This protein binds this small molecule.
Small molecule (SMILES): O=P(O)(O)OC[C@H]1O[C@](O)(COP(=O)(O)O)[C@@H](O)[C@@H]1O

Binding-site contacts:
Ligand atom O6P contacts residue SER532 of chain 1.A at 3.7 Å.
Ligand atom P2 contacts residue THR447 of chain 1.A at 3.7 Å.
Ligand atom O1P contacts residue TRP495 of chain 1.A at 2.8 Å (h-bond).
Ligand atom P2 contacts residue THR445 of chain 1.A at 3.5 Å.
Ligand atom C3 contacts residue ARG529 of chain 1.A at 3.2 Å.
Ligand atom O5P contacts residue THR445 of chain 1.A at 3.6 Å.
Ligand atom P1 contacts residue ARG502 of chain 1.A at 3.6 Å.
Ligand atom O4 contacts residue THR535 of chain 1.A at 3.5 Å (h-bond).
Ligand atom O4 contacts residue TYR534 of chain 1.A at 2.9 Å (h-bond).
Ligand atom P2 contacts residue SER532 of chain 1.A at 3.6 Å.
Ligand atom O3 contacts residue GLY527 of chain 1.A at 3.1 Å.
Ligand atom O4P contacts residue ARG449 of chain 1.A at 3.7 Å.
Ligand atom O5P contacts residue LYS446 of chain 1.A at 3.3 Å (salt-bridge).
Ligand atom O4P contacts residue SER450 of chain 1.A at 2.7 Å (h-bond).
Ligand atom C3 contacts residue GLY531 of chain 1.A at 3.6 Å.
Ligand atom O4P contacts residue THR445 of chain 1.A at 2.6 Å (h-bond).
Ligand atom O2P contacts residue LYS446 of chain 1.A at 3.6 Å.
Ligand atom C1 contacts residue ARG502 of chain 1.A at 3.7 Å.
Ligand atom O6P contacts residue GLY533 of chain 1.A at 3.0 Å (h-bond).
Ligand atom O3P contacts residue LYS446 of chain 1.A at 2.8 Å (salt-bridge).
Ligand atom O4 contacts residue GLY533 of chain 1.A at 3.6 Å.
Ligand atom O3 contacts residue ARG529 of chain 1.A at 2.8 Å (salt-bridge).
Ligand atom C6 contacts residue LEU444 of chain 1.A at 3.6 Å (hydrophobic).
Ligand atom O5P contacts residue THR447 of chain 1.A at 2.6 Å (h-bond).
Ligand atom O2 contacts residue LEU444 of chain 1.A at 3.5 Å.
Ligand atom O3P contacts residue PRO530 of chain 1.A at 3.6 Å.
Ligand atom C4 contacts residue GLY531 of chain 1.A at 3.4 Å.
Ligand atom O6 contacts residue LYS446 of chain 1.A at 3.1 Å (salt-bridge).
Ligand atom O5P contacts residue SER532 of chain 1.A at 2.7 Å (h-bond).
Ligand atom O1P contacts residue ARG502 of chain 1.A at 2.7 Å (salt-bridge).
Ligand atom O6 contacts residue SER532 of chain 1.A at 3.7 Å.
Ligand atom O2P contacts residue ARG502 of chain 1.A at 2.6 Å (salt-bridge).
Ligand atom O6P contacts residue SER450 of chain 1.A at 3.6 Å.
Ligand atom P2 contacts residue SER450 of chain 1.A at 3.6 Å.
Ligand atom O4 contacts residue GLY531 of chain 1.A at 2.7 Å (h-bond).
Ligand atom C6 contacts residue THR535 of chain 1.A at 3.5 Å.
Ligand atom O1 contacts residue GLY531 of chain 1.A at 3.6 Å.
Ligand atom O6 contacts residue THR445 of chain 1.A at 3.7 Å.
Ligand atom O3P contacts residue GLY531 of chain 1.A at 3.0 Å (h-bond).
Ligand atom C5 contacts residue GLY531 of chain 1.A at 3.5 Å.

Sequence of chain 1.A:
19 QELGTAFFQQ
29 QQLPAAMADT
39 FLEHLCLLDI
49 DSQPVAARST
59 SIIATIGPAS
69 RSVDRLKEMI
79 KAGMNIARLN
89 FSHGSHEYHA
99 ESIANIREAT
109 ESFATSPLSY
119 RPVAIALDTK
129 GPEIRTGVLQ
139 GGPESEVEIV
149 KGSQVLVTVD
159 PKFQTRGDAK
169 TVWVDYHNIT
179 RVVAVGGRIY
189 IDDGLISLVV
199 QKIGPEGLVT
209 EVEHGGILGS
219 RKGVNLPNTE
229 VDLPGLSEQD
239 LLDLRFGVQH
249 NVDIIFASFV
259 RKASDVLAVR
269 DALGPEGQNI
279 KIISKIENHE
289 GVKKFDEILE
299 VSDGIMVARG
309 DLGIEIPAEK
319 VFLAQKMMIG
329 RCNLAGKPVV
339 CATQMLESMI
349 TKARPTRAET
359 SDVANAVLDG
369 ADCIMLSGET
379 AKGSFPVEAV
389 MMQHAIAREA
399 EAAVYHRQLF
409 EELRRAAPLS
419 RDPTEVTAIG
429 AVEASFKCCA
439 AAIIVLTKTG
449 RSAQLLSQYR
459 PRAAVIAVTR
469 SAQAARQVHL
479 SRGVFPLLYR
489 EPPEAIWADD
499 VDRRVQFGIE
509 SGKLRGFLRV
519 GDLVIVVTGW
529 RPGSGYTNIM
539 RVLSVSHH